A small-molecule ligand and the protein it binds are described below.
Small molecule (SMILES): Cc1cc(CCCOc2c(Cl)cc(C3=NCCO3)cc2Cl)on1

Binding-site contacts:
Ligand atom C2A contacts residue PHE182 of chain 5.A at 4.1 Å (hydrophobic).
Ligand atom C3B contacts residue ILE125 of chain 5.A at 4.3 Å (hydrophobic).
Ligand atom C4A contacts residue MET146 of chain 5.A at 4.0 Å (hydrophobic).
Ligand atom C5 contacts residue MET217 of chain 5.A at 3.8 Å (hydrophobic).
Ligand atom C1B contacts residue ILE125 of chain 5.A at 3.6 Å (hydrophobic).
Ligand atom C3C contacts residue ILE101 of chain 5.A at 3.8 Å (hydrophobic).
Ligand atom C4 contacts residue LEU103 of chain 5.A at 3.6 Å (hydrophobic).
Ligand atom C4B contacts residue ILE125 of chain 5.A at 4.0 Å (hydrophobic).
Ligand atom C2B contacts residue TYR147 of chain 5.A at 3.4 Å (hydrophobic).
Ligand atom C3B contacts residue TYR147 of chain 5.A at 3.3 Å (hydrophobic).
Ligand atom CL1 contacts residue ILE125 of chain 5.A at 3.7 Å.
Ligand atom C5A contacts residue LEU127 of chain 5.A at 3.8 Å (hydrophobic).
Ligand atom N2 contacts residue MET217 of chain 5.A at 3.1 Å (h-bond).
Ligand atom C31 contacts residue LEU103 of chain 5.A at 4.1 Å (hydrophobic).
Ligand atom CL1 contacts residue ILE239 of chain 5.A at 4.0 Å.
Ligand atom CL2 contacts residue TYR147 of chain 5.A at 2.4 Å.
Ligand atom C2B contacts residue ILE125 of chain 5.A at 4.1 Å (hydrophobic).
Ligand atom C5B contacts residue ILE220 of chain 5.A at 4.3 Å (hydrophobic).
Ligand atom C31 contacts residue MET195 of chain 5.A at 3.9 Å (hydrophobic).
Ligand atom O1 contacts residue MET217 of chain 5.A at 2.7 Å (h-bond).
Ligand atom CL2 contacts residue LEU187 of chain 5.A at 3.9 Å.
Ligand atom C5B contacts residue ILE125 of chain 5.A at 3.5 Å (hydrophobic).
Ligand atom N2 contacts residue ASN215 of chain 5.A at 4.0 Å.
Ligand atom C2C contacts residue MET217 of chain 5.A at 3.9 Å (hydrophobic).
Ligand atom C4A contacts residue TYR145 of chain 5.A at 3.7 Å (hydrophobic).
Ligand atom C2A contacts residue ILE220 of chain 5.A at 4.1 Å (hydrophobic).
Ligand atom N3A contacts residue TYR147 of chain 5.A at 4.1 Å.
Ligand atom C2B contacts residue ILE184 of chain 5.A at 4.1 Å (hydrophobic).
Ligand atom C6B contacts residue ILE125 of chain 5.A at 3.3 Å (hydrophobic).
Ligand atom C3 contacts residue MET217 of chain 5.A at 4.2 Å (hydrophobic).
Ligand atom O1A contacts residue LEU127 of chain 5.A at 4.1 Å.
Ligand atom O1A contacts residue ILE239 of chain 5.A at 4.3 Å.
Ligand atom C4B contacts residue ILE220 of chain 5.A at 4.2 Å (hydrophobic).
Ligand atom O1B contacts residue ILE125 of chain 5.A at 4.1 Å.
Ligand atom C5A contacts residue TYR145 of chain 5.A at 3.7 Å (hydrophobic).
Ligand atom C3 contacts residue LEU103 of chain 5.A at 4.3 Å (hydrophobic).
Ligand atom N3A contacts residue PHE182 of chain 5.A at 4.1 Å.
Ligand atom N3A contacts residue ILE220 of chain 5.A at 4.3 Å.
Ligand atom CL2 contacts residue ILE184 of chain 5.A at 4.2 Å.
Ligand atom C2C contacts residue ILE101 of chain 5.A at 4.2 Å (hydrophobic).

Sequence of chain 5.A:
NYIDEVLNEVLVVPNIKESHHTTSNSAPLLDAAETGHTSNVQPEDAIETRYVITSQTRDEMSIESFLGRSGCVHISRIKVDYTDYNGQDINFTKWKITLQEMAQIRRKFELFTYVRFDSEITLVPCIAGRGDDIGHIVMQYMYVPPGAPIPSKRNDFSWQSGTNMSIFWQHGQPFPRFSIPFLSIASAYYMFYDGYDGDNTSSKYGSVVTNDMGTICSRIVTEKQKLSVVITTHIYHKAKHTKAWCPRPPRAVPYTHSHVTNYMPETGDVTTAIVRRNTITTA